Binding-site contacts:
Ligand atom OXT contacts residue THR80 of chain 1.G at 3.5 Å.
Ligand atom C contacts residue TRP147 of chain 1.G at 3.6 Å (hydrophobic).
Ligand atom OXT contacts residue LYS146 of chain 1.G at 3.1 Å (salt-bridge).
Ligand atom NZ contacts residue ASP116 of chain 1.G at 3.1 Å (salt-bridge).
Ligand atom CA contacts residue TYR7 of chain 1.G at 3.2 Å (hydrophobic).
Ligand atom CA contacts residue ASP77 of chain 1.G at 3.5 Å.
Ligand atom N contacts residue TYR99 of chain 1.G at 3.4 Å (h-bond).
Ligand atom CE contacts residue ASP116 of chain 1.G at 3.0 Å.
Ligand atom CG2 contacts residue TRP167 of chain 1.G at 3.6 Å (hydrophobic).
Ligand atom N contacts residue GLU63 of chain 1.G at 2.8 Å (salt-bridge).
Ligand atom C contacts residue THR143 of chain 1.G at 3.5 Å.
Ligand atom O contacts residue TRP147 of chain 1.G at 2.7 Å (h-bond).
Ligand atom CA contacts residue GLU63 of chain 1.G at 3.4 Å.
Ligand atom CG1 contacts residue GLU63 of chain 1.G at 3.6 Å.
Ligand atom CA contacts residue TYR171 of chain 1.G at 3.6 Å (hydrophobic).
Ligand atom C contacts residue TYR84 of chain 1.G at 3.5 Å (hydrophobic).
Ligand atom O contacts residue ARG163 of chain 1.G at 3.1 Å (salt-bridge).
Ligand atom CB contacts residue GLU63 of chain 1.G at 3.5 Å.
Ligand atom CG2 contacts residue ASN66 of chain 1.G at 3.5 Å.
Ligand atom C contacts residue TYR7 of chain 1.G at 3.2 Å (hydrophobic).
Ligand atom CG2 contacts residue ARG163 of chain 1.G at 3.6 Å.
Ligand atom CA contacts residue TYR159 of chain 1.G at 3.6 Å (hydrophobic).
Ligand atom CG1 contacts residue TYR99 of chain 1.G at 3.5 Å (hydrophobic).
Ligand atom OXT contacts residue TYR84 of chain 1.G at 3.2 Å (h-bond).
Ligand atom CG1 contacts residue TYR9 of chain 1.G at 3.3 Å (hydrophobic).
Ligand atom CG1 contacts residue TRP167 of chain 1.G at 3.5 Å (hydrophobic).
Ligand atom C contacts residue GLU63 of chain 1.G at 3.5 Å.
Ligand atom CG contacts residue ASP77 of chain 1.G at 3.4 Å.
Ligand atom CG1 contacts residue TYR59 of chain 1.G at 3.4 Å (hydrophobic).
Ligand atom CA contacts residue TYR99 of chain 1.G at 3.5 Å (hydrophobic).
Ligand atom N contacts residue ASP77 of chain 1.G at 3.1 Å (salt-bridge).
Ligand atom O contacts residue TRP147 of chain 1.G at 3.3 Å (h-bond).
Ligand atom CG2 contacts residue GLU63 of chain 1.G at 3.0 Å.
Ligand atom O contacts residue TYR7 of chain 1.G at 3.4 Å.
Ligand atom O contacts residue TYR159 of chain 1.G at 2.7 Å (h-bond).
Ligand atom N contacts residue TYR7 of chain 1.G at 3.1 Å (h-bond).
Ligand atom O contacts residue TYR84 of chain 1.G at 2.9 Å (h-bond).
Ligand atom N contacts residue TYR171 of chain 1.G at 3.0 Å (h-bond).
Ligand atom O contacts residue THR143 of chain 1.G at 2.6 Å (h-bond).
Ligand atom CG1 contacts residue TYR171 of chain 1.G at 3.2 Å (hydrophobic).

The protein below binds the small molecule below.
Small molecule (SMILES): CC(C)[C@H](N)C(=O)NCC(=O)N[C@@H](CCCCN)C(=O)O.CC(C)[C@H](N)C(=O)N[C@H](C(=O)N[C@H](C=O)C(C)C)C(C)C

Sequence of chain 1.G:
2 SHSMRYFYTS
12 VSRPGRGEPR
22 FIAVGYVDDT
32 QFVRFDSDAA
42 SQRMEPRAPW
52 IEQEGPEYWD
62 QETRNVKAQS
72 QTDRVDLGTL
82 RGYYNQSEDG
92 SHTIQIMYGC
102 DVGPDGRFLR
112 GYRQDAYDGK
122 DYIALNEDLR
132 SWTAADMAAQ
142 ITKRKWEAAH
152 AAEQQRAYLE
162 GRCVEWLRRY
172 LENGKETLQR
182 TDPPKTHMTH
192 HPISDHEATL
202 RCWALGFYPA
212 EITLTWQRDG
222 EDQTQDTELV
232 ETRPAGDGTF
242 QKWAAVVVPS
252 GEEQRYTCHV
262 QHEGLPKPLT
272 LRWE